A protein and the small-molecule ligand that binds it are described below.
Small molecule (SMILES): [H]/N=C(\N)NCCC[C@@H](C=O)NC(=O)[C@H](CCCCN)NC(C)=O

Sequence of chain 1.A:
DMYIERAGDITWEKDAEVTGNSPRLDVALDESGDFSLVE

Sequence of chain 1.B:
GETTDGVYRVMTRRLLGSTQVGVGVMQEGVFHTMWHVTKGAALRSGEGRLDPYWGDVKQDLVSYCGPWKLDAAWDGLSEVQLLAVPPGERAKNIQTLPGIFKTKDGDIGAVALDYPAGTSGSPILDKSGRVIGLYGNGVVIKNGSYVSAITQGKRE

Binding-site contacts:
Ligand atom CAS contacts residue TYR131 of chain 1.B at 3.3 Å (hydrophobic).
Ligand atom CE contacts residue ASP76 of chain 1.B at 3.7 Å.
Ligand atom NAW contacts residue TYR162 of chain 1.B at 3.7 Å.
Ligand atom CAO contacts residue ALA133 of chain 1.B at 2.9 Å (hydrophobic).
Ligand atom CE contacts residue ASN153 of chain 1.B at 3.3 Å.
Ligand atom CAB contacts residue TYR162 of chain 1.B at 3.7 Å (hydrophobic).
Ligand atom CAU contacts residue ASP130 of chain 1.B at 3.6 Å.
Ligand atom CAU contacts residue TYR162 of chain 1.B at 3.7 Å (hydrophobic).
Ligand atom CG contacts residue ASN153 of chain 1.B at 3.3 Å.
Ligand atom NZ contacts residue SER38 of chain 1.A at 3.3 Å (h-bond).
Ligand atom NAM contacts residue SER136 of chain 1.B at 2.9 Å (h-bond).
Ligand atom OAC contacts residue GLY152 of chain 1.B at 3.7 Å.
Ligand atom NAV contacts residue TYR162 of chain 1.B at 3.6 Å.
Ligand atom NZ contacts residue GLY39 of chain 1.A at 3.6 Å (h-bond).
Ligand atom NAW contacts residue ASP130 of chain 1.B at 2.5 Å (salt-bridge).
Ligand atom CE contacts residue ASP40 of chain 1.A at 3.3 Å.
Ligand atom CG contacts residue HIS52 of chain 1.B at 3.7 Å.
Ligand atom CAR contacts residue TYR131 of chain 1.B at 3.7 Å (hydrophobic).
Ligand atom NZ contacts residue ASP40 of chain 1.A at 3.0 Å (salt-bridge).
Ligand atom CAO contacts residue HIS52 of chain 1.B at 3.4 Å.
Ligand atom CAQ contacts residue SER136 of chain 1.B at 2.9 Å.
Ligand atom OAX contacts residue SER136 of chain 1.B at 2.2 Å (h-bond).
Ligand atom OAC contacts residue TYR162 of chain 1.B at 2.7 Å (h-bond).
Ligand atom OAC contacts residue GLY154 of chain 1.B at 2.8 Å (h-bond).
Ligand atom CAN contacts residue SER136 of chain 1.B at 2.4 Å.
Ligand atom OAX contacts residue ALA133 of chain 1.B at 3.1 Å (h-bond).
Ligand atom CAA contacts residue GLY154 of chain 1.B at 3.5 Å.
Ligand atom OAC contacts residue ASN153 of chain 1.B at 3.7 Å.
Ligand atom C contacts residue GLY152 of chain 1.B at 3.5 Å.
Ligand atom CD contacts residue ASP40 of chain 1.A at 3.7 Å.
Ligand atom CA contacts residue GLY152 of chain 1.B at 3.2 Å.
Ligand atom CAO contacts residue SER136 of chain 1.B at 1.4 Å.
Ligand atom CAR contacts residue TYR162 of chain 1.B at 3.4 Å (hydrophobic).
Ligand atom NAV contacts residue ASP130 of chain 1.B at 3.8 Å.
Ligand atom NAW contacts residue TYR131 of chain 1.B at 2.9 Å (h-bond).
Ligand atom CE contacts residue GLY39 of chain 1.A at 3.4 Å.
Ligand atom OAX contacts residue HIS52 of chain 1.B at 2.7 Å (h-bond).
Ligand atom NAM contacts residue GLY152 of chain 1.B at 2.8 Å (h-bond).
Ligand atom CB contacts residue HIS52 of chain 1.B at 3.7 Å.
Ligand atom NAM contacts residue HIS52 of chain 1.B at 3.7 Å.